The small molecule below binds the protein below.
Small molecule (SMILES): CC(=O)N[C@@H]1[C@@H](O)[C@H](O)[C@@H](CO)O[C@H]1O

Binding-site contacts:
Ligand atom O7 contacts residue ASN358 of chain 44.F at 3.3 Å (h-bond).
Ligand atom C1 contacts residue ASN358 of chain 44.F at 1.4 Å.
Ligand atom O7 contacts residue SER343 of chain 44.F at 4.3 Å.
Ligand atom C4 contacts residue ASN358 of chain 44.F at 4.2 Å.
Ligand atom C5 contacts residue ASN358 of chain 44.F at 3.6 Å.
Ligand atom O5 contacts residue ASN358 of chain 44.F at 2.4 Å (h-bond).
Ligand atom O7 contacts residue SER345 of chain 44.F at 4.2 Å.
Ligand atom C7 contacts residue ASN358 of chain 44.F at 3.4 Å.
Ligand atom C2 contacts residue ASN358 of chain 44.F at 2.5 Å.
Ligand atom N2 contacts residue ASN358 of chain 44.F at 2.9 Å (h-bond).
Ligand atom C3 contacts residue ASN358 of chain 44.F at 3.8 Å.

Sequence of chain 44.F:
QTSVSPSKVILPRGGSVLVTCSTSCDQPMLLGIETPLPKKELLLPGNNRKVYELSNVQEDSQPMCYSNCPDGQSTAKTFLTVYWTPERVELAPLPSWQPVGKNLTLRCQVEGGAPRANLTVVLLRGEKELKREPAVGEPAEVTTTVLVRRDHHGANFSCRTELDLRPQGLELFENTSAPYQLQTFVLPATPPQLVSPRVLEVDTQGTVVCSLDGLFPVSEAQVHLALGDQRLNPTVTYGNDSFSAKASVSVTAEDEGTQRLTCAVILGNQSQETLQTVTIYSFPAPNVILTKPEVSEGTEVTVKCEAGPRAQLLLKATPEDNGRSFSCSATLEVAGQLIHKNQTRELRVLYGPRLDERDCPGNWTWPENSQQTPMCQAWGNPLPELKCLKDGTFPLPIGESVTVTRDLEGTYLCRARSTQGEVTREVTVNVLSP